Sequence of chain 1.A:
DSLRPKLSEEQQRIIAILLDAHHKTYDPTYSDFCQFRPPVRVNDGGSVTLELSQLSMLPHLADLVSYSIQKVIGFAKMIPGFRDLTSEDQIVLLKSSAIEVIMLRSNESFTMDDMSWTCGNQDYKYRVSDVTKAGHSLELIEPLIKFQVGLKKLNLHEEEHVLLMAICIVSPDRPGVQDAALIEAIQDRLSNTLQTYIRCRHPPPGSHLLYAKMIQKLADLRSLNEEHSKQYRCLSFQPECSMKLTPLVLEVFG

This protein binds this small molecule.
Small molecule (SMILES): C[C@H](CCCC(C)(C)O)[C@H]1CC[C@H]2/C(=C\C=C3C[C@@H](O)C[C@H](O)C3)CCC[C@]12C

Binding-site contacts:
Ligand atom C14 contacts residue TYR30 of chain 1.A at 3.9 Å (hydrophobic).
Ligand atom C19 contacts residue VAL70 of chain 1.A at 4.0 Å (hydrophobic).
Ligand atom C11 contacts residue SER111 of chain 1.A at 3.3 Å.
Ligand atom C2 contacts residue TYR131 of chain 1.A at 4.0 Å (hydrophobic).
Ligand atom C4 contacts residue TRP122 of chain 1.A at 4.0 Å (hydrophobic).
Ligand atom C3 contacts residue TRP122 of chain 1.A at 3.3 Å (hydrophobic).
Ligand atom C12 contacts residue SER111 of chain 1.A at 3.7 Å.
Ligand atom C13 contacts residue SER114 of chain 1.A at 3.7 Å.
Ligand atom C14 contacts residue CYS124 of chain 1.A at 3.9 Å (hydrophobic).
Ligand atom C15 contacts residue TYR30 of chain 1.A at 3.9 Å (hydrophobic).
Ligand atom C23 contacts residue VAL70 of chain 1.A at 4.0 Å (hydrophobic).
Ligand atom C14 contacts residue SER114 of chain 1.A at 3.5 Å.
Ligand atom C26 contacts residue HIS141 of chain 1.A at 3.6 Å.
Ligand atom O18 contacts residue SER73 of chain 1.A at 2.8 Å (h-bond).
Ligand atom O22 contacts residue SER114 of chain 1.A at 2.7 Å (h-bond).
Ligand atom C26 contacts residue HIS233 of chain 1.A at 3.8 Å.
Ligand atom C10 contacts residue TRP122 of chain 1.A at 3.9 Å (hydrophobic).
Ligand atom O22 contacts residue TYR30 of chain 1.A at 3.0 Å (h-bond).
Ligand atom C28 contacts residue LEU63 of chain 1.A at 3.5 Å (hydrophobic).
Ligand atom C1 contacts residue VAL136 of chain 1.A at 3.6 Å (hydrophobic).
Ligand atom C21 contacts residue LEU145 of chain 1.A at 4.0 Å (hydrophobic).
Ligand atom O29 contacts residue HIS141 of chain 1.A at 2.8 Å (h-bond).
Ligand atom O18 contacts residue ARG110 of chain 1.A at 2.8 Å (salt-bridge).
Ligand atom C28 contacts residue LEU240 of chain 1.A at 4.0 Å (hydrophobic).
Ligand atom C13 contacts residue LEU69 of chain 1.A at 4.0 Å (hydrophobic).
Ligand atom C25 contacts residue HIS233 of chain 1.A at 3.9 Å.
Ligand atom C16 contacts residue ARG110 of chain 1.A at 3.7 Å.
Ligand atom C16 contacts residue TYR30 of chain 1.A at 4.0 Å (hydrophobic).
Ligand atom C28 contacts residue HIS141 of chain 1.A at 3.4 Å.
Ligand atom C17 contacts residue SER73 of chain 1.A at 3.6 Å.
Ligand atom C25 contacts residue VAL70 of chain 1.A at 4.0 Å (hydrophobic).
Ligand atom C24 contacts residue HIS233 of chain 1.A at 3.9 Å.
Ligand atom C10 contacts residue SER111 of chain 1.A at 3.9 Å.
Ligand atom C14 contacts residue TYR34 of chain 1.A at 4.0 Å (hydrophobic).
Ligand atom C24 contacts residue HIS141 of chain 1.A at 3.5 Å.
Ligand atom O22 contacts residue SER111 of chain 1.A at 3.4 Å.
Ligand atom C16 contacts residue SER73 of chain 1.A at 3.8 Å.
Ligand atom O29 contacts residue HIS233 of chain 1.A at 2.7 Å (h-bond).
Ligand atom C13 contacts residue CYS124 of chain 1.A at 3.9 Å (hydrophobic).
Ligand atom C7 contacts residue ILE107 of chain 1.A at 4.0 Å (hydrophobic).